Sequence of chain 1.A:
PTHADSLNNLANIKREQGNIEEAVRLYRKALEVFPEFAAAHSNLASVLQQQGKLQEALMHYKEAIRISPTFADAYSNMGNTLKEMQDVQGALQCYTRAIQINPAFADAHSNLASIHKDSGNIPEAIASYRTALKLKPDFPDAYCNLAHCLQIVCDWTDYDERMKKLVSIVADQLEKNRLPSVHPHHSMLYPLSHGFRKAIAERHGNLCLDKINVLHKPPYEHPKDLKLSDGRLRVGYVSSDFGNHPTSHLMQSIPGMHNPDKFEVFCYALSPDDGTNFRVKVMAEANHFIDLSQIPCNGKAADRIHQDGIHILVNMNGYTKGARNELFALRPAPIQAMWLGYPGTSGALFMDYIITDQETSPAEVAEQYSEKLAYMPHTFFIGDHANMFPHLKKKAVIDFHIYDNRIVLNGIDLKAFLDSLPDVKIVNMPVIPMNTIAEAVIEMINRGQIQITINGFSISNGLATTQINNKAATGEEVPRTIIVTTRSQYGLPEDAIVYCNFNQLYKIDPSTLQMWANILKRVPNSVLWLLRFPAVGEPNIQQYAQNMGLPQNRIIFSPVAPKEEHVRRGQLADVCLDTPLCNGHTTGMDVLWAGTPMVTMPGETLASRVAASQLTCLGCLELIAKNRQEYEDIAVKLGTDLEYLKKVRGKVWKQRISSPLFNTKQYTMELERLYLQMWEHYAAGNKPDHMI

Sequence of chain 1.B:
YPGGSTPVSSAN

The small molecule below binds the protein below.
Small molecule (SMILES): C/C=C/C(=O)N[C@@H]1[C@@H](O)[C@H](O)[C@@H](CO)S[C@@H]1OP(=O)(O)OP(=O)(O)OC[C@H]1O[C@@H](n2ccc(=O)[nH]c2=O)[C@H](O)[C@@H]1O

Binding-site contacts:
Ligand atom C19 contacts residue ASP617 of chain 1.A at 3.3 Å.
Ligand atom C06 contacts residue THR252 of chain 1.A at 3.1 Å.
Ligand atom O18 contacts residue LYS590 of chain 1.A at 2.9 Å (salt-bridge).
Ligand atom N36 contacts residue HIS612 of chain 1.A at 3.1 Å (h-bond).
Ligand atom C25 contacts residue VAL587 of chain 1.A at 3.5 Å (hydrophobic).
Ligand atom C25 contacts residue HIS593 of chain 1.A at 3.5 Å.
Ligand atom O29 contacts residue ALA588 of chain 1.A at 2.8 Å (h-bond).
Ligand atom S08 contacts residue SER9 of chain 1.B at 3.3 Å (h-bond).
Ligand atom C05 contacts residue THR613 of chain 1.A at 3.2 Å.
Ligand atom O34 contacts residue LYS534 of chain 1.A at 2.7 Å (salt-bridge).
Ligand atom C39 contacts residue TYR533 of chain 1.A at 3.2 Å (hydrophobic).
Ligand atom O41 contacts residue SER9 of chain 1.B at 3.4 Å.
Ligand atom O20 contacts residue LYS590 of chain 1.A at 2.8 Å (salt-bridge).
Ligand atom O07 contacts residue THR252 of chain 1.A at 2.8 Å (h-bond).
Ligand atom O01 contacts residue HIS612 of chain 1.A at 3.1 Å (h-bond).
Ligand atom C27 contacts residue ALA588 of chain 1.A at 3.5 Å (hydrophobic).
Ligand atom O10 contacts residue HIS612 of chain 1.A at 3.5 Å.
Ligand atom O29 contacts residue ARG596 of chain 1.A at 3.1 Å (salt-bridge).
Ligand atom O14 contacts residue VAL8 of chain 1.B at 3.5 Å.
Ligand atom S08 contacts residue THR613 of chain 1.A at 3.4 Å (h-bond).
Ligand atom O10 contacts residue THR613 of chain 1.A at 3.0 Å (h-bond).
Ligand atom C40 contacts residue CYS609 of chain 1.A at 1.8 Å (hydrophobic).
Ligand atom O33 contacts residue THR614 of chain 1.A at 3.3 Å (h-bond).
Ligand atom N26 contacts residue ALA588 of chain 1.A at 2.6 Å (h-bond).
Ligand atom O33 contacts residue HIS612 of chain 1.A at 2.7 Å (h-bond).
Ligand atom O33 contacts residue THR613 of chain 1.A at 2.9 Å (h-bond).
Ligand atom C38 contacts residue CYS609 of chain 1.A at 3.2 Å (hydrophobic).
Ligand atom O04 contacts residue LEU345 of chain 1.A at 3.0 Å (h-bond).
Ligand atom C24 contacts residue HIS593 of chain 1.A at 3.4 Å.
Ligand atom C40 contacts residue TYR533 of chain 1.A at 3.4 Å (hydrophobic).
Ligand atom O28 contacts residue ALA588 of chain 1.A at 3.5 Å (h-bond).
Ligand atom C39 contacts residue CYS609 of chain 1.A at 3.0 Å (hydrophobic).
Ligand atom O28 contacts residue LYS590 of chain 1.A at 3.4 Å.
Ligand atom O32 contacts residue GLN531 of chain 1.A at 2.9 Å (h-bond).
Ligand atom O29 contacts residue VAL587 of chain 1.A at 3.4 Å.
Ligand atom O30 contacts residue THR6 of chain 1.B at 3.1 Å.
Ligand atom O20 contacts residue HIS593 of chain 1.A at 3.3 Å.
Ligand atom O31 contacts residue SER9 of chain 1.B at 3.0 Å (h-bond).
Ligand atom O20 contacts residue ASP617 of chain 1.A at 2.7 Å (salt-bridge).
Ligand atom N26 contacts residue HIS593 of chain 1.A at 3.2 Å.